A small-molecule ligand and the protein it binds are described below.
Small molecule (SMILES): CC(=O)N[C@@H]1[C@@H](O)[C@H](O)[C@@H](CO)O[C@H]1O

Sequence of chain 1.H:
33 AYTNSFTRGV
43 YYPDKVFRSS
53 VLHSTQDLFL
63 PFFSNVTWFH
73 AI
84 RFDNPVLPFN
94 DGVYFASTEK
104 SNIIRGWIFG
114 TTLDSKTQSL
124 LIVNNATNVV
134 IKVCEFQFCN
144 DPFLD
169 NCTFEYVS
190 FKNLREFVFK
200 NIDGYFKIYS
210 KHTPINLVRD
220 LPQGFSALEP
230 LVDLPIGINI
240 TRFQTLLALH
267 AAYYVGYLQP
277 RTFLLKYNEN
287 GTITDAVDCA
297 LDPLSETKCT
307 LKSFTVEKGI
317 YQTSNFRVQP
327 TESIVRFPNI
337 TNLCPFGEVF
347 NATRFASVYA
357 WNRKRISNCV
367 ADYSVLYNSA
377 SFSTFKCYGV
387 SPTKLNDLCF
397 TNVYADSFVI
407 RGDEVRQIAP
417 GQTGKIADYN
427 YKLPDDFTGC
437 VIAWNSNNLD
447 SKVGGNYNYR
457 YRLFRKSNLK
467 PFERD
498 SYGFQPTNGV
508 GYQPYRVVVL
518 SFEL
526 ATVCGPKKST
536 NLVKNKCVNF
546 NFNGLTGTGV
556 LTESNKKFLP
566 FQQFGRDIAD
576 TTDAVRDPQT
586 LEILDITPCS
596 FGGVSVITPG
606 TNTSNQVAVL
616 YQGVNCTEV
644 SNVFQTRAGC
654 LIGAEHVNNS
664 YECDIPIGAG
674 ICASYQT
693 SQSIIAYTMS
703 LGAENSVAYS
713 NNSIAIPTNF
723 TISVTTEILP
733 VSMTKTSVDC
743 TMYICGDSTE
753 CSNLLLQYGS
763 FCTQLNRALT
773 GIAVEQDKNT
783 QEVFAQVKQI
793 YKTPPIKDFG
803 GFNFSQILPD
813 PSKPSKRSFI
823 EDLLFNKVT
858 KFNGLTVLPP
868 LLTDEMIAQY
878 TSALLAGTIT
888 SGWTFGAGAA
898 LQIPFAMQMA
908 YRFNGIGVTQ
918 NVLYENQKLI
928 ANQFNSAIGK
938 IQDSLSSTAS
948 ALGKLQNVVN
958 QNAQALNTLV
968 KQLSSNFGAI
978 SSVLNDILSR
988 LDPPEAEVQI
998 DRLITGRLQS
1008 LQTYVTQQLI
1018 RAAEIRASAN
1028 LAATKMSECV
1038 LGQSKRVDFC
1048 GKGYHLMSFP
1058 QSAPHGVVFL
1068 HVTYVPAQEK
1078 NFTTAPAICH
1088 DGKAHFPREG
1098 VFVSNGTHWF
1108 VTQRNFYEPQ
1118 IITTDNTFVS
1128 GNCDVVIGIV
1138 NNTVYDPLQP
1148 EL

Binding-site contacts:
Ligand atom C1 contacts residue ASN128 of chain 1.H at 1.4 Å.
Ligand atom C8 contacts residue ASN128 of chain 1.H at 4.2 Å.
Ligand atom C8 contacts residue ASN131 of chain 1.H at 3.8 Å.
Ligand atom C6 contacts residue LEU147 of chain 1.H at 4.0 Å (hydrophobic).
Ligand atom C3 contacts residue VAL133 of chain 1.H at 4.3 Å (hydrophobic).
Ligand atom O7 contacts residue VAL133 of chain 1.H at 4.2 Å.
Ligand atom N2 contacts residue ASN128 of chain 1.H at 2.9 Å (h-bond).
Ligand atom C1 contacts residue VAL126 of chain 1.H at 3.6 Å (hydrophobic).
Ligand atom C4 contacts residue ASN128 of chain 1.H at 4.3 Å.
Ligand atom C7 contacts residue VAL133 of chain 1.H at 4.2 Å (hydrophobic).
Ligand atom N2 contacts residue VAL133 of chain 1.H at 3.3 Å.
Ligand atom C6 contacts residue VAL126 of chain 1.H at 4.5 Å (hydrophobic).
Ligand atom C2 contacts residue VAL133 of chain 1.H at 4.1 Å (hydrophobic).
Ligand atom O6 contacts residue LEU147 of chain 1.H at 3.6 Å.
Ligand atom C6 contacts residue ASN128 of chain 1.H at 4.3 Å.
Ligand atom C5 contacts residue ASN128 of chain 1.H at 3.7 Å.
Ligand atom C7 contacts residue ASN128 of chain 1.H at 3.7 Å.
Ligand atom C7 contacts residue ASN131 of chain 1.H at 3.7 Å.
Ligand atom C3 contacts residue ASN128 of chain 1.H at 3.8 Å.
Ligand atom C2 contacts residue ASN128 of chain 1.H at 2.5 Å.
Ligand atom C1 contacts residue VAL133 of chain 1.H at 4.1 Å (hydrophobic).
Ligand atom O5 contacts residue VAL126 of chain 1.H at 3.7 Å.
Ligand atom C5 contacts residue VAL126 of chain 1.H at 3.8 Å (hydrophobic).
Ligand atom C1 contacts residue ASN131 of chain 1.H at 4.5 Å.
Ligand atom O7 contacts residue ASN131 of chain 1.H at 3.2 Å.
Ligand atom N2 contacts residue ASN131 of chain 1.H at 3.8 Å.
Ligand atom O5 contacts residue ASN128 of chain 1.H at 2.4 Å (h-bond).